Sequence of chain 1.A:
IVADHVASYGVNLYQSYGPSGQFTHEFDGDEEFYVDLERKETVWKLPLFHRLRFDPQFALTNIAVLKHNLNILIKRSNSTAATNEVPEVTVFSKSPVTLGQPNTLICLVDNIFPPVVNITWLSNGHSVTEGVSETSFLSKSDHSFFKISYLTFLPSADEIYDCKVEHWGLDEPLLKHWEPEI

Binding-site contacts:
Ligand atom O6 contacts residue ASN103 of chain 1.A at 4.2 Å.
Ligand atom N2 contacts residue ASN103 of chain 1.A at 3.6 Å (h-bond).
Ligand atom O5 contacts residue ASN103 of chain 1.A at 2.0 Å (h-bond).
Ligand atom C3 contacts residue ASN103 of chain 1.A at 3.8 Å.
Ligand atom C4 contacts residue ASN103 of chain 1.A at 4.1 Å.
Ligand atom C7 contacts residue ASN103 of chain 1.A at 3.6 Å.
Ligand atom C1 contacts residue ASN103 of chain 1.A at 1.4 Å.
Ligand atom C6 contacts residue ASN103 of chain 1.A at 4.2 Å.
Ligand atom C5 contacts residue ASN103 of chain 1.A at 3.4 Å.
Ligand atom O7 contacts residue ASN103 of chain 1.A at 2.7 Å (h-bond).
Ligand atom C2 contacts residue ASN103 of chain 1.A at 2.7 Å.

This protein binds this small molecule.
Small molecule (SMILES): CC(=O)N[C@@H]1[C@@H](O)[C@H](O)[C@@H](CO)O[C@H]1O